Binding-site contacts:
Ligand atom N contacts residue TRP67 of chain 2.A at 4.0 Å.
Ligand atom CA contacts residue SER15 of chain 2.A at 4.1 Å.
Ligand atom OD1 contacts residue LEU13 of chain 2.A at 3.2 Å.
Ligand atom NE2 contacts residue LEU98 of chain 2.A at 4.0 Å.
Ligand atom CD2 contacts residue SER76 of chain 2.A at 3.7 Å.
Ligand atom O contacts residue SER33 of chain 2.A at 3.9 Å.
Ligand atom CG contacts residue TRP108 of chain 1.B at 4.0 Å (hydrophobic).
Ligand atom CG2 contacts residue LEU13 of chain 2.A at 4.1 Å (hydrophobic).
Ligand atom CG contacts residue LEU13 of chain 2.A at 3.2 Å (hydrophobic).
Ligand atom CA contacts residue TRP67 of chain 2.A at 3.6 Å (hydrophobic).
Ligand atom OE1 contacts residue TRP67 of chain 2.A at 3.9 Å.
Ligand atom OD1 contacts residue SER15 of chain 2.A at 3.5 Å (h-bond).
Ligand atom NE2 contacts residue TRP96 of chain 2.A at 3.5 Å.
Ligand atom NE2 contacts residue SER76 of chain 2.A at 3.0 Å (h-bond).
Ligand atom NE2 contacts residue ALA74 of chain 2.A at 3.9 Å.
Ligand atom CG contacts residue TYR42 of chain 2.A at 3.8 Å (hydrophobic).
Ligand atom O contacts residue TRP67 of chain 2.A at 3.9 Å.
Ligand atom ND2 contacts residue TRP108 of chain 1.B at 3.2 Å.
Ligand atom O contacts residue SER33 of chain 2.A at 3.0 Å (h-bond).
Ligand atom NE2 contacts residue TRP67 of chain 2.A at 3.6 Å.
Ligand atom CB contacts residue TRP67 of chain 2.A at 3.7 Å (hydrophobic).
Ligand atom CD contacts residue THR78 of chain 2.A at 3.9 Å.
Ligand atom CB contacts residue TRP108 of chain 1.B at 3.7 Å (hydrophobic).
Ligand atom O contacts residue TYR31 of chain 2.A at 3.9 Å.
Ligand atom CG contacts residue TRP67 of chain 2.A at 3.6 Å (hydrophobic).
Ligand atom CB contacts residue TRP108 of chain 1.B at 3.9 Å (hydrophobic).
Ligand atom OD1 contacts residue ASN11 of chain 2.A at 3.6 Å (h-bond).
Ligand atom ND2 contacts residue LEU13 of chain 2.A at 3.6 Å.
Ligand atom CB contacts residue TYR42 of chain 2.A at 3.8 Å (hydrophobic).
Ligand atom CB contacts residue LEU13 of chain 2.A at 3.6 Å (hydrophobic).
Ligand atom CG contacts residue TRP67 of chain 2.A at 3.8 Å (hydrophobic).
Ligand atom CE1 contacts residue TRP67 of chain 2.A at 3.4 Å (hydrophobic).
Ligand atom NE2 contacts residue TRP80 of chain 2.A at 4.0 Å.
Ligand atom CE1 contacts residue SER76 of chain 2.A at 4.0 Å.
Ligand atom OE1 contacts residue LEU98 of chain 2.A at 3.7 Å.
Ligand atom O contacts residue SER15 of chain 2.A at 2.9 Å (h-bond).
Ligand atom C contacts residue SER15 of chain 2.A at 4.1 Å.
Ligand atom C contacts residue SER33 of chain 2.A at 3.9 Å.
Ligand atom OE1 contacts residue THR78 of chain 2.A at 2.8 Å (h-bond).
Ligand atom C contacts residue TRP67 of chain 2.A at 4.1 Å (hydrophobic).

Sequence of chain 1.B:
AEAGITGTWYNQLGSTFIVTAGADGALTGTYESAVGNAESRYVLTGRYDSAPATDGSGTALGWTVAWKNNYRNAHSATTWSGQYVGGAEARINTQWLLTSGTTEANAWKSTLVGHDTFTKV

Sequence of chain 2.A:
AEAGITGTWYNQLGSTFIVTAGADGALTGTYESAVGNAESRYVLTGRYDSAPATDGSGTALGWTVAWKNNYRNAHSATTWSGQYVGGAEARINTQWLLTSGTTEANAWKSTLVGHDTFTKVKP

This protein binds this small molecule.
Small molecule (SMILES): CC.C[C@@H](O)[C@H](NC(=O)[C@H](CC(N)=O)NC(=O)[C@H](CCC(N)=O)NC(=O)[C@@H]1CCCN1C(=O)[C@H](Cc1c[nH]cn1)NC(=O)[C@@H](N)CS)C(N)=O